The small molecule below binds the protein below.
Small molecule (SMILES): OC[C@H]1O[C@@H](O[C@H]2[C@H](O)[C@@H](O)[C@H](O)O[C@@H]2CO)[C@H](O)[C@@H](O)[C@@H]1O

Binding-site contacts:
Ligand atom C5 contacts residue ASN157 of chain 1.A at 4.0 Å.
Ligand atom C6 contacts residue TRP120 of chain 1.A at 3.8 Å (hydrophobic).
Ligand atom C6 contacts residue ARG29 of chain 1.A at 3.7 Å.
Ligand atom O1 contacts residue LYS94 of chain 1.A at 3.5 Å.
Ligand atom O2 contacts residue ARG29 of chain 1.A at 2.8 Å (salt-bridge).
Ligand atom C3 contacts residue ARG29 of chain 1.A at 3.6 Å.
Ligand atom C6 contacts residue THR28 of chain 1.A at 3.7 Å.
Ligand atom C5 contacts residue THR28 of chain 1.A at 3.5 Å.
Ligand atom C1 contacts residue THR28 of chain 1.A at 4.1 Å.
Ligand atom O1 contacts residue ASN157 of chain 1.A at 3.1 Å (h-bond).
Ligand atom C6 contacts residue ASP142 of chain 1.A at 4.2 Å.
Ligand atom O2 contacts residue TYR30 of chain 1.A at 4.1 Å.
Ligand atom C5 contacts residue ASP142 of chain 1.A at 3.7 Å.
Ligand atom O5 contacts residue ASN157 of chain 1.A at 2.9 Å (h-bond).
Ligand atom O5 contacts residue THR28 of chain 1.A at 4.0 Å.
Ligand atom O6 contacts residue TRP120 of chain 1.A at 3.8 Å.
Ligand atom C6 contacts residue ASN117 of chain 1.A at 3.7 Å.
Ligand atom O4 contacts residue ASP142 of chain 1.A at 2.6 Å (salt-bridge).
Ligand atom O6 contacts residue ARG29 of chain 1.A at 2.9 Å (salt-bridge).
Ligand atom C6 contacts residue ASN157 of chain 1.A at 3.8 Å.
Ligand atom C5 contacts residue ASN117 of chain 1.A at 4.3 Å.
Ligand atom C2 contacts residue ARG29 of chain 1.A at 3.5 Å.
Ligand atom C4 contacts residue ASP142 of chain 1.A at 3.6 Å.
Ligand atom O6 contacts residue ASN157 of chain 1.A at 2.8 Å (h-bond).
Ligand atom C3 contacts residue TRP120 of chain 1.A at 4.0 Å (hydrophobic).
Ligand atom C3 contacts residue ASP142 of chain 1.A at 3.9 Å.
Ligand atom C1 contacts residue ASN157 of chain 1.A at 3.5 Å.
Ligand atom O3 contacts residue TRP120 of chain 1.A at 3.0 Å (h-bond).
Ligand atom C2 contacts residue TRP120 of chain 1.A at 4.0 Å (hydrophobic).
Ligand atom C3 contacts residue TYR30 of chain 1.A at 3.7 Å (hydrophobic).
Ligand atom O4 contacts residue ASN117 of chain 1.A at 3.4 Å (h-bond).
Ligand atom C2 contacts residue ASN157 of chain 1.A at 4.0 Å.
Ligand atom C4 contacts residue ASN117 of chain 1.A at 3.7 Å.
Ligand atom C1 contacts residue ARG29 of chain 1.A at 3.6 Å.
Ligand atom C4 contacts residue THR28 of chain 1.A at 4.0 Å.
Ligand atom O4 contacts residue TYR30 of chain 1.A at 4.2 Å.
Ligand atom O2 contacts residue LYS94 of chain 1.A at 3.9 Å.
Ligand atom O6 contacts residue THR28 of chain 1.A at 3.2 Å.
Ligand atom O6 contacts residue ASN117 of chain 1.A at 2.8 Å (h-bond).
Ligand atom O3 contacts residue TYR30 of chain 1.A at 3.6 Å.

Sequence of chain 1.A:
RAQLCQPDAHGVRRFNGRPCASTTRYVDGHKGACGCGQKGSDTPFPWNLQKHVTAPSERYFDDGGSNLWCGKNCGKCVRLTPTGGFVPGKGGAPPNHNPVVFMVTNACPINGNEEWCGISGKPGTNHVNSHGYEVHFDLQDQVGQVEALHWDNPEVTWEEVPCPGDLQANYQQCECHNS